Binding-site contacts:
Ligand atom C07 contacts residue ASP290 of chain 1.A at 3.1 Å.
Ligand atom C11 contacts residue ASN163 of chain 1.A at 4.5 Å.
Ligand atom C13 contacts residue LYS293 of chain 1.A at 3.5 Å.
Ligand atom C15 contacts residue ASP166 of chain 1.A at 3.6 Å.
Ligand atom F17 contacts residue LYS293 of chain 1.A at 3.3 Å.
Ligand atom C12 contacts residue ASN163 of chain 1.A at 4.4 Å.
Ligand atom C10 contacts residue ARG164 of chain 1.A at 3.8 Å.
Ligand atom C06 contacts residue ARG164 of chain 1.A at 3.7 Å.
Ligand atom C06 contacts residue ASP290 of chain 1.A at 4.2 Å.
Ligand atom C11 contacts residue LYS293 of chain 1.A at 3.8 Å.
Ligand atom F16 contacts residue ASP166 of chain 1.A at 3.1 Å.
Ligand atom O09 contacts residue LYS293 of chain 1.A at 4.0 Å.
Ligand atom C13 contacts residue PRO165 of chain 1.A at 4.2 Å (hydrophobic).
Ligand atom C04 contacts residue ARG164 of chain 1.A at 4.2 Å.
Ligand atom C03 contacts residue ASP290 of chain 1.A at 4.4 Å.
Ligand atom C12 contacts residue ASP290 of chain 1.A at 3.8 Å.
Ligand atom C06 contacts residue TYR294 of chain 1.A at 4.4 Å (hydrophobic).
Ligand atom O09 contacts residue ARG164 of chain 1.A at 3.9 Å.
Ligand atom C13 contacts residue TYR294 of chain 1.A at 3.7 Å (hydrophobic).
Ligand atom C11 contacts residue TYR294 of chain 1.A at 4.2 Å (hydrophobic).
Ligand atom C15 contacts residue LYS293 of chain 1.A at 4.0 Å.
Ligand atom C15 contacts residue ARG164 of chain 1.A at 3.5 Å.
Ligand atom C14 contacts residue ASP166 of chain 1.A at 3.7 Å.
Ligand atom C12 contacts residue LYS293 of chain 1.A at 3.5 Å.
Ligand atom C06 contacts residue ASN163 of chain 1.A at 4.3 Å.
Ligand atom C10 contacts residue LYS293 of chain 1.A at 3.7 Å.
Ligand atom C14 contacts residue PRO165 of chain 1.A at 4.1 Å (hydrophobic).
Ligand atom C12 contacts residue TYR294 of chain 1.A at 3.5 Å (hydrophobic).
Ligand atom F17 contacts residue PRO165 of chain 1.A at 3.9 Å.
Ligand atom N02 contacts residue ASP290 of chain 1.A at 3.9 Å.
Ligand atom C08 contacts residue ARG164 of chain 1.A at 3.6 Å.
Ligand atom N05 contacts residue ASP290 of chain 1.A at 4.3 Å.
Ligand atom F17 contacts residue TYR294 of chain 1.A at 3.0 Å.
Ligand atom F17 contacts residue PHE297 of chain 1.A at 4.5 Å.
Ligand atom C14 contacts residue ARG164 of chain 1.A at 4.5 Å.
Ligand atom N05 contacts residue ARG164 of chain 1.A at 3.7 Å.
Ligand atom C14 contacts residue LYS293 of chain 1.A at 4.1 Å.
Ligand atom F16 contacts residue PRO165 of chain 1.A at 3.8 Å.
Ligand atom C08 contacts residue LYS293 of chain 1.A at 4.2 Å.
Ligand atom C11 contacts residue ASP290 of chain 1.A at 3.9 Å.

Sequence of chain 1.A:
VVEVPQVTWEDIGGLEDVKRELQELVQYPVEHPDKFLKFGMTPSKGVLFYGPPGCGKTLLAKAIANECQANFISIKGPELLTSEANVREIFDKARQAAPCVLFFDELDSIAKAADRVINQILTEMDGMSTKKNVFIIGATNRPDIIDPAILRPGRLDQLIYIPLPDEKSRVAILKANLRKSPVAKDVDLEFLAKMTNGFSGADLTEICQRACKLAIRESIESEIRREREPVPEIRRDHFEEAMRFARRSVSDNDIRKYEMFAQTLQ

The small molecule below binds the protein below.
Small molecule (SMILES): CN1CCN(C(=O)c2ccc(F)c(F)c2)CC1